Binding-site contacts:
Ligand atom C18 contacts residue ILE104 of chain 55.C at 3.9 Å (hydrophobic).
Ligand atom C15 contacts residue SER198 of chain 55.B at 3.6 Å.
Ligand atom C4 contacts residue ASN105 of chain 55.C at 3.4 Å.
Ligand atom C15 contacts residue ALA194 of chain 55.C at 3.5 Å (hydrophobic).
Ligand atom F3 contacts residue ILE104 of chain 55.C at 3.7 Å.
Ligand atom N2 contacts residue ASN198 of chain 55.C at 3.3 Å (h-bond).
Ligand atom F2 contacts residue MET221 of chain 55.C at 2.9 Å.
Ligand atom F1 contacts residue SER126 of chain 55.C at 3.6 Å.
Ligand atom N6 contacts residue MET221 of chain 55.C at 3.2 Å.
Ligand atom C10 contacts residue LEU218 of chain 55.C at 3.4 Å (hydrophobic).
Ligand atom N3 contacts residue TYR197 of chain 55.C at 3.9 Å.
Ligand atom C14 contacts residue LEU218 of chain 55.C at 3.5 Å (hydrophobic).
Ligand atom N1 contacts residue ASN219 of chain 55.C at 3.9 Å.
Ligand atom C6 contacts residue ILE104 of chain 55.C at 3.3 Å (hydrophobic).
Ligand atom F3 contacts residue LEU106 of chain 55.C at 3.5 Å.
Ligand atom C11 contacts residue LEU218 of chain 55.C at 3.6 Å (hydrophobic).
Ligand atom F3 contacts residue TYR128 of chain 55.C at 3.4 Å.
Ligand atom C13 contacts residue ASN198 of chain 55.C at 2.6 Å.
Ligand atom N5 contacts residue ASN198 of chain 55.C at 3.0 Å (h-bond).
Ligand atom N5 contacts residue TYR197 of chain 55.C at 3.8 Å.
Ligand atom F2 contacts residue TYR128 of chain 55.C at 3.4 Å.
Ligand atom C1 contacts residue TYR197 of chain 55.C at 3.8 Å (hydrophobic).
Ligand atom C17 contacts residue ALA194 of chain 55.C at 3.6 Å (hydrophobic).
Ligand atom F2 contacts residue ILE104 of chain 55.C at 3.4 Å.
Ligand atom C13 contacts residue LEU218 of chain 55.C at 3.6 Å (hydrophobic).
Ligand atom C13 contacts residue ALA196 of chain 55.C at 3.8 Å (hydrophobic).
Ligand atom C2 contacts residue MET221 of chain 55.C at 3.8 Å (hydrophobic).
Ligand atom N4 contacts residue LEU218 of chain 55.C at 3.0 Å (h-bond).
Ligand atom C15 contacts residue LEU218 of chain 55.C at 3.8 Å (hydrophobic).
Ligand atom C15 contacts residue ASN198 of chain 55.C at 2.5 Å.
Ligand atom C6 contacts residue MET221 of chain 55.C at 3.8 Å (hydrophobic).
Ligand atom N6 contacts residue LEU218 of chain 55.C at 3.4 Å (h-bond).
Ligand atom C9 contacts residue ASN198 of chain 55.C at 3.1 Å.
Ligand atom N6 contacts residue ASN219 of chain 55.C at 3.5 Å.
Ligand atom C4 contacts residue MET221 of chain 55.C at 3.7 Å (hydrophobic).
Ligand atom C3 contacts residue TYR197 of chain 55.C at 3.8 Å (hydrophobic).
Ligand atom N3 contacts residue ASN198 of chain 55.C at 2.3 Å (h-bond).
Ligand atom C17 contacts residue ASN198 of chain 55.C at 3.7 Å.
Ligand atom C12 contacts residue LEU218 of chain 55.C at 3.6 Å (hydrophobic).
Ligand atom C6 contacts residue ASN105 of chain 55.C at 3.6 Å.

Sequence of chain 55.B:
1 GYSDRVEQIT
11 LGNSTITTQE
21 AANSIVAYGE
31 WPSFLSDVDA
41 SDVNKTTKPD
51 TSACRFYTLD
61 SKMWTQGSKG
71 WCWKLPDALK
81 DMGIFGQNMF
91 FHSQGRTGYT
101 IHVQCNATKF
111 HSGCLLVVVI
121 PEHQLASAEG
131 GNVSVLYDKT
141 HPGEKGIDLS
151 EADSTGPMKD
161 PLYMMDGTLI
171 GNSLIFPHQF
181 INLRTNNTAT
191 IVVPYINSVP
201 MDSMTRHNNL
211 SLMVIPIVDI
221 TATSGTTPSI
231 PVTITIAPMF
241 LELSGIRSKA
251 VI

The small molecule below binds the protein below.
Small molecule (SMILES): Nc1nc(-c2ccccc2)nc2[nH]nc(Nc3ccc(C(F)(F)F)cc3)c12

Sequence of chain 7.D:
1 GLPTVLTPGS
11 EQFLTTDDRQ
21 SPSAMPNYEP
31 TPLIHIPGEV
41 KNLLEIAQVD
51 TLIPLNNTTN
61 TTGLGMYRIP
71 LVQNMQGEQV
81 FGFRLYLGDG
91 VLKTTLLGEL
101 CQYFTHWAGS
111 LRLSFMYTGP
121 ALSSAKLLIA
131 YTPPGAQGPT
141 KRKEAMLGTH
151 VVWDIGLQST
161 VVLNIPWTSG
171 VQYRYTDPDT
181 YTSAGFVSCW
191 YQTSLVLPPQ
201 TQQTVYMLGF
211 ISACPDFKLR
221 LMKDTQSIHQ

Sequence of chain 55.C:
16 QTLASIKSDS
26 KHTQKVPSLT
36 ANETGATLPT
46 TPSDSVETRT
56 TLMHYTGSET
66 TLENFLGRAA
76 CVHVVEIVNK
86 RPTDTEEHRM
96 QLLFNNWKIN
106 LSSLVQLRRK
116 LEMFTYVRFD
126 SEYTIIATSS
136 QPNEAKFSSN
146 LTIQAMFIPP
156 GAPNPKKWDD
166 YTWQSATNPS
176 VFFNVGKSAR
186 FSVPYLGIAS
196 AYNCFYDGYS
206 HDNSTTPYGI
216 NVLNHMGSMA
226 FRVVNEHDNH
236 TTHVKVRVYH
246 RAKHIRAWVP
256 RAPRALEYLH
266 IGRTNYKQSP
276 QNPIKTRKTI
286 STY